Binding-site contacts:
Ligand atom O6 contacts residue SER163 of chain 1.H at 2.5 Å (h-bond).
Ligand atom O5 contacts residue NAP1 of chain 1.OA at 4.2 Å.
Ligand atom C2 contacts residue ADP1 of chain 1.QA at 2.4 Å.
Ligand atom O2 contacts residue LYS225 of chain 1.H at 3.3 Å (salt-bridge).
Ligand atom C2 contacts residue SER126 of chain 1.H at 4.2 Å.
Ligand atom C3 contacts residue LYS225 of chain 1.H at 3.9 Å.
Ligand atom C6 contacts residue PHE187 of chain 1.H at 3.7 Å (hydrophobic).
Ligand atom O2 contacts residue NAP1 of chain 1.OA at 3.5 Å (h-bond).
Ligand atom O2 contacts residue ADP1 of chain 1.QA at 2.7 Å (h-bond).
Ligand atom C3 contacts residue SER126 of chain 1.H at 2.8 Å.
Ligand atom C1 contacts residue THR128 of chain 1.H at 4.0 Å.
Ligand atom C5 contacts residue SER126 of chain 1.H at 4.2 Å.
Ligand atom C3 contacts residue ADP1 of chain 1.QA at 3.7 Å.
Ligand atom C6 contacts residue SER163 of chain 1.H at 3.3 Å.
Ligand atom C5 contacts residue PHE187 of chain 1.H at 4.1 Å (hydrophobic).
Ligand atom C4 contacts residue ADP1 of chain 1.QA at 4.2 Å.
Ligand atom O2 contacts residue MET228 of chain 1.H at 3.3 Å (h-bond).
Ligand atom O6 contacts residue ADP1 of chain 1.QA at 4.4 Å.
Ligand atom O6 contacts residue NAP1 of chain 1.OA at 3.3 Å.
Ligand atom C4 contacts residue LYS225 of chain 1.H at 4.3 Å.
Ligand atom C5 contacts residue ADP1 of chain 1.QA at 3.6 Å.
Ligand atom C5 contacts residue THR128 of chain 1.H at 4.0 Å.
Ligand atom O6 contacts residue ALA165 of chain 1.H at 3.8 Å.
Ligand atom O4 contacts residue PHE187 of chain 1.H at 3.5 Å.
Ligand atom O3 contacts residue MET228 of chain 1.H at 3.7 Å.
Ligand atom C2 contacts residue MET228 of chain 1.H at 3.6 Å (hydrophobic).
Ligand atom C3 contacts residue MET228 of chain 1.H at 3.9 Å (hydrophobic).
Ligand atom O6 contacts residue PHE187 of chain 1.H at 3.8 Å.
Ligand atom C4 contacts residue SER126 of chain 1.H at 3.3 Å.
Ligand atom C5 contacts residue NAP1 of chain 1.OA at 4.0 Å.
Ligand atom O4 contacts residue SER126 of chain 1.H at 2.8 Å (h-bond).
Ligand atom C2 contacts residue LYS225 of chain 1.H at 4.1 Å.
Ligand atom C6 contacts residue NAP1 of chain 1.OA at 2.9 Å.
Ligand atom O4 contacts residue NAP1 of chain 1.OA at 3.4 Å (h-bond).
Ligand atom O3 contacts residue LYS225 of chain 1.H at 2.9 Å (salt-bridge).
Ligand atom C4 contacts residue NAP1 of chain 1.OA at 3.8 Å.
Ligand atom O3 contacts residue SER126 of chain 1.H at 2.8 Å (h-bond).
Ligand atom O5 contacts residue THR128 of chain 1.H at 4.3 Å.
Ligand atom O5 contacts residue ADP1 of chain 1.QA at 2.3 Å (h-bond).
Ligand atom C1 contacts residue ADP1 of chain 1.QA at 1.4 Å.

This protein binds this small molecule.
Small molecule (SMILES): OC[C@H]1O[C@@H](O)[C@@H](O)[C@@H](O)[C@@H]1O

Sequence of chain 1.H:
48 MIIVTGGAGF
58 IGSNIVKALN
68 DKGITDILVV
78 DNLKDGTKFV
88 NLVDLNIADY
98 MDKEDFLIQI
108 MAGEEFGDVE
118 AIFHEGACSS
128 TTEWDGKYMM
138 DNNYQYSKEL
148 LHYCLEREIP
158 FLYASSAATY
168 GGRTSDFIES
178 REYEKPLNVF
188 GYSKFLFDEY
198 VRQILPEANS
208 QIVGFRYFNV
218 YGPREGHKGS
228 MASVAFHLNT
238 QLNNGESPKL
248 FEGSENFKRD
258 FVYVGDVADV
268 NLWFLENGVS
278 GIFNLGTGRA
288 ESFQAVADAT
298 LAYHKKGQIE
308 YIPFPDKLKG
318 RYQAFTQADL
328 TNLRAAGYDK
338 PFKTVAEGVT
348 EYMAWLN